Binding-site contacts:
Ligand atom C7 contacts residue PRO565 of chain 1.A at 4.4 Å (hydrophobic).
Ligand atom O7 contacts residue ASN317 of chain 1.A at 2.6 Å (h-bond).
Ligand atom C1 contacts residue GLN566 of chain 1.A at 3.8 Å.
Ligand atom O7 contacts residue ILE318 of chain 1.A at 4.2 Å.
Ligand atom C7 contacts residue ASN317 of chain 1.A at 3.3 Å.
Ligand atom C2 contacts residue GLN566 of chain 1.A at 4.2 Å.
Ligand atom N2 contacts residue PRO565 of chain 1.A at 4.3 Å.
Ligand atom N2 contacts residue ASN317 of chain 1.A at 3.0 Å (h-bond).
Ligand atom C8 contacts residue PRO565 of chain 1.A at 3.5 Å (hydrophobic).
Ligand atom O5 contacts residue GLN566 of chain 1.A at 4.4 Å.
Ligand atom C1 contacts residue ASN317 of chain 1.A at 1.4 Å.
Ligand atom C3 contacts residue ASN317 of chain 1.A at 3.9 Å.
Ligand atom O5 contacts residue ASN317 of chain 1.A at 2.3 Å (h-bond).
Ligand atom C8 contacts residue ASN317 of chain 1.A at 3.9 Å.
Ligand atom C2 contacts residue ASN317 of chain 1.A at 2.6 Å.
Ligand atom C3 contacts residue GLN566 of chain 1.A at 3.9 Å.
Ligand atom O7 contacts residue PRO316 of chain 1.A at 4.0 Å.
Ligand atom C8 contacts residue PRO316 of chain 1.A at 3.5 Å (hydrophobic).
Ligand atom C5 contacts residue ASN317 of chain 1.A at 3.6 Å.
Ligand atom N2 contacts residue GLN566 of chain 1.A at 3.8 Å.
Ligand atom C7 contacts residue PRO316 of chain 1.A at 4.3 Å (hydrophobic).
Ligand atom C4 contacts residue ASN317 of chain 1.A at 4.2 Å.

The small molecule below binds the protein below.
Small molecule (SMILES): CC(=O)N[C@@H]1[C@@H](O)[C@H](O)[C@@H](CO)O[C@H]1O

Sequence of chain 1.A:
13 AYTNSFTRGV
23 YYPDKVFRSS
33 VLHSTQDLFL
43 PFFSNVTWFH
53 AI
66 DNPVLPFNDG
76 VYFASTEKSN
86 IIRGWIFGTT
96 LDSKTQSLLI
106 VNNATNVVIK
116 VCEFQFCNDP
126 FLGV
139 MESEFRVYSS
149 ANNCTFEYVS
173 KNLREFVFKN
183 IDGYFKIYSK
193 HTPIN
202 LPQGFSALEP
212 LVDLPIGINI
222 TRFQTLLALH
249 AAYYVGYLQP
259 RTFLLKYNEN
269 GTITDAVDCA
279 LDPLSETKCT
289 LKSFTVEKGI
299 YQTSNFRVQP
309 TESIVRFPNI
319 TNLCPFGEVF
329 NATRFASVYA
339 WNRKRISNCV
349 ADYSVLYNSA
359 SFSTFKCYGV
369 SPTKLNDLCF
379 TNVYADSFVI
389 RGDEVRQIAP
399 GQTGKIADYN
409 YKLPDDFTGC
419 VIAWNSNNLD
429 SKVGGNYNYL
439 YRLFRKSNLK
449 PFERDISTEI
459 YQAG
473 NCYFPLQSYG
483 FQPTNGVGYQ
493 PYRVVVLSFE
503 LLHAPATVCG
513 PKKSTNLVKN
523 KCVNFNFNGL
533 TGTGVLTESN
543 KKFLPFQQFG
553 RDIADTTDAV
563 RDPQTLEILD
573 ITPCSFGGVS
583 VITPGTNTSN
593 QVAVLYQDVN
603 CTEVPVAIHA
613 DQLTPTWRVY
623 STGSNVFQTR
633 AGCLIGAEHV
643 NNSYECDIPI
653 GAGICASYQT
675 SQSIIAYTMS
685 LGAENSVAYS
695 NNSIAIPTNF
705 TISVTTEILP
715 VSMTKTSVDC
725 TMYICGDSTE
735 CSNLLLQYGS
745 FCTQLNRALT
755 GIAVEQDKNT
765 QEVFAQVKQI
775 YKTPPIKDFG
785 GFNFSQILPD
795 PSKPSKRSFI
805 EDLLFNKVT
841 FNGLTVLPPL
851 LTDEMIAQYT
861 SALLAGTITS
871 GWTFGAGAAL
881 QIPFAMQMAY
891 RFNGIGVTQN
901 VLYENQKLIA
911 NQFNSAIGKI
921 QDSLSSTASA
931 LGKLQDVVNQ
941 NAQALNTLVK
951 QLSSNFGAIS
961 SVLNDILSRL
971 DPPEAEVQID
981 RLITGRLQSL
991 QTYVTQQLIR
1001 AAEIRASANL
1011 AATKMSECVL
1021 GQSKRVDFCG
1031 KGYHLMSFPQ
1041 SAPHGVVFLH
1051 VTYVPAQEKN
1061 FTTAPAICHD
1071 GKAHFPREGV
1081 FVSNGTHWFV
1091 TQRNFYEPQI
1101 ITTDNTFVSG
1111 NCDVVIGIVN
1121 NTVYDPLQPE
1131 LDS